The small molecule below binds the protein below.
Small molecule (SMILES): Cc1ccc2nc(C)c(-c3cc4nc(N5CCCC5)cc(NC5CCOCC5)n4n3)nc2c1

Binding-site contacts:
Ligand atom C21 contacts residue SER218 of chain 1.A at 3.4 Å.
Ligand atom N24 contacts residue MET254 of chain 1.A at 3.7 Å.
Ligand atom C28 contacts residue LYS259 of chain 1.A at 3.6 Å.
Ligand atom C21 contacts residue VAL219 of chain 1.A at 3.9 Å (hydrophobic).
Ligand atom C28 contacts residue GLU262 of chain 1.A at 3.7 Å.
Ligand atom N4 contacts residue GLN267 of chain 1.A at 3.6 Å.
Ligand atom C26 contacts residue TYR234 of chain 1.A at 3.5 Å (hydrophobic).
Ligand atom N24 contacts residue GLY266 of chain 1.A at 3.5 Å.
Ligand atom C8 contacts residue PHE270 of chain 1.A at 3.9 Å (hydrophobic).
Ligand atom N14 contacts residue MET254 of chain 1.A at 3.6 Å.
Ligand atom C19 contacts residue PHE237 of chain 1.A at 3.8 Å (hydrophobic).
Ligand atom N13 contacts residue MET254 of chain 1.A at 3.7 Å.
Ligand atom C15 contacts residue MET254 of chain 1.A at 3.6 Å (hydrophobic).
Ligand atom C2 contacts residue PHE270 of chain 1.A at 3.5 Å (hydrophobic).
Ligand atom C6 contacts residue PHE270 of chain 1.A at 3.6 Å (hydrophobic).
Ligand atom C19 contacts residue GLN267 of chain 1.A at 3.4 Å.
Ligand atom C9 contacts residue TYR65 of chain 1.A at 3.4 Å (hydrophobic).
Ligand atom C27 contacts residue PRO253 of chain 1.A at 3.6 Å (hydrophobic).
Ligand atom C20 contacts residue MET254 of chain 1.A at 3.9 Å (hydrophobic).
Ligand atom C1 contacts residue PHE270 of chain 1.A at 3.4 Å (hydrophobic).
Ligand atom C11 contacts residue PHE270 of chain 1.A at 3.8 Å (hydrophobic).
Ligand atom C19 contacts residue TYR234 of chain 1.A at 3.4 Å (hydrophobic).
Ligand atom C25 contacts residue GLY266 of chain 1.A at 3.9 Å.
Ligand atom C17 contacts residue GLY266 of chain 1.A at 3.7 Å.
Ligand atom C5 contacts residue PHE270 of chain 1.A at 3.5 Å (hydrophobic).
Ligand atom C21 contacts residue TYR65 of chain 1.A at 3.8 Å (hydrophobic).
Ligand atom C10 contacts residue LEU216 of chain 1.A at 3.4 Å (hydrophobic).
Ligand atom C15 contacts residue GLY266 of chain 1.A at 3.7 Å.
Ligand atom N18 contacts residue PHE270 of chain 1.A at 3.5 Å.
Ligand atom C12 contacts residue TYR234 of chain 1.A at 3.3 Å (hydrophobic).
Ligand atom N4 contacts residue PHE270 of chain 1.A at 3.7 Å.
Ligand atom C16 contacts residue MET254 of chain 1.A at 3.7 Å (hydrophobic).
Ligand atom C16 contacts residue TYR234 of chain 1.A at 3.7 Å (hydrophobic).
Ligand atom C12 contacts residue MET254 of chain 1.A at 3.5 Å (hydrophobic).
Ligand atom C9 contacts residue LEU216 of chain 1.A at 3.8 Å (hydrophobic).
Ligand atom N22 contacts residue MET254 of chain 1.A at 3.7 Å.
Ligand atom C16 contacts residue GLY266 of chain 1.A at 3.5 Å.
Ligand atom N3 contacts residue PHE270 of chain 1.A at 3.5 Å.
Ligand atom C27 contacts residue MET254 of chain 1.A at 3.9 Å (hydrophobic).
Ligand atom N14 contacts residue TYR234 of chain 1.A at 2.7 Å (h-bond).

Sequence of chain 1.A:
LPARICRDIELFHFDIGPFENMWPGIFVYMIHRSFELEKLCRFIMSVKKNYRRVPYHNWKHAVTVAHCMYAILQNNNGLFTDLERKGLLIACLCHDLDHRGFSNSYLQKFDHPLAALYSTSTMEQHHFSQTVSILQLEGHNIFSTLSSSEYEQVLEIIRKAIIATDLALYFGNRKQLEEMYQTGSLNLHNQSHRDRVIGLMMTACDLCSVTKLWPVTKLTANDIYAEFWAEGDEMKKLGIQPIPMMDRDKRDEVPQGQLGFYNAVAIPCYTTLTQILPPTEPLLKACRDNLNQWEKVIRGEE